A small-molecule ligand and the protein it binds are described below.
Small molecule (SMILES): OC[C@@]1(O)OC[C@H](O)[C@@H]1O

Sequence of chain 1.A:
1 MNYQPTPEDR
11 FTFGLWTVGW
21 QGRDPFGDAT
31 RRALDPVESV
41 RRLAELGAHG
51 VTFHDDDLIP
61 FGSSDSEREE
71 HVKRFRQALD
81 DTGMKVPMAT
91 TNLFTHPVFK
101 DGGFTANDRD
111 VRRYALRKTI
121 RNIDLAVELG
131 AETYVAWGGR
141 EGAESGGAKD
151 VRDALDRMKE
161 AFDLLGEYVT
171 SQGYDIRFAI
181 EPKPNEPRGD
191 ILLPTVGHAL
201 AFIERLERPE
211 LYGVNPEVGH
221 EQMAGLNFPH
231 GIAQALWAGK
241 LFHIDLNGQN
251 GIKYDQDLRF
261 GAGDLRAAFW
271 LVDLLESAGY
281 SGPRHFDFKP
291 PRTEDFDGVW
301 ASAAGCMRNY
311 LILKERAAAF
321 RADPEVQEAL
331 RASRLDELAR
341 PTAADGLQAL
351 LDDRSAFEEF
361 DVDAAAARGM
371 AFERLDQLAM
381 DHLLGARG

Sequence of chain 3.A:
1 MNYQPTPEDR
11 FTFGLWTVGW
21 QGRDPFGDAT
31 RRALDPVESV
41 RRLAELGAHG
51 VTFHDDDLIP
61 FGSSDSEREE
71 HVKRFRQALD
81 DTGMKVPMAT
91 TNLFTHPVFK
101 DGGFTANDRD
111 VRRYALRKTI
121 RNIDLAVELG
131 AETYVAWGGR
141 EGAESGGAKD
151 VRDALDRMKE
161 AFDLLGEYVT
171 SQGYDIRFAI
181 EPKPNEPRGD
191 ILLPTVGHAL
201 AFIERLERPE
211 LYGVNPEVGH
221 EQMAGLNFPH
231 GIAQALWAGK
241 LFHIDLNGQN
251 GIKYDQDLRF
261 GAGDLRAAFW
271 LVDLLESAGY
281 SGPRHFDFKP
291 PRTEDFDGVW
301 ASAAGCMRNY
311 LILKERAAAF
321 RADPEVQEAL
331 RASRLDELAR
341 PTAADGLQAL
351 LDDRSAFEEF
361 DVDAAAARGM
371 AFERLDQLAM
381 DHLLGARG

Binding-site contacts:
Ligand atom C1 contacts residue TRP137 of chain 3.A at 3.7 Å (hydrophobic).
Ligand atom O3 contacts residue HIS220 of chain 3.A at 3.7 Å.
Ligand atom C3 contacts residue CD1 of chain 3.C at 3.5 Å.
Ligand atom C3 contacts residue TRP137 of chain 3.A at 3.7 Å (hydrophobic).
Ligand atom C1 contacts residue VAL135 of chain 3.A at 4.3 Å (hydrophobic).
Ligand atom O3 contacts residue ASP287 of chain 3.A at 2.9 Å (salt-bridge).
Ligand atom O1 contacts residue TRP137 of chain 3.A at 3.6 Å.
Ligand atom O5 contacts residue HIS54 of chain 3.A at 3.6 Å.
Ligand atom O5 contacts residue CD1 of chain 3.C at 4.0 Å.
Ligand atom O1 contacts residue THR90 of chain 3.A at 4.3 Å.
Ligand atom C2 contacts residue GLU181 of chain 3.A at 3.3 Å.
Ligand atom C2 contacts residue CD1 of chain 3.C at 3.4 Å.
Ligand atom O3 contacts residue CD1 of chain 3.C at 2.5 Å.
Ligand atom O4 contacts residue TRP137 of chain 3.A at 3.6 Å.
Ligand atom C2 contacts residue TRP16 of chain 3.A at 4.3 Å (hydrophobic).
Ligand atom C4 contacts residue ASP287 of chain 3.A at 4.3 Å.
Ligand atom C2 contacts residue HIS54 of chain 3.A at 4.2 Å.
Ligand atom O5 contacts residue ASP287 of chain 3.A at 3.6 Å (salt-bridge).
Ligand atom O1 contacts residue HIS54 of chain 3.A at 2.8 Å (h-bond).
Ligand atom C2 contacts residue ASP287 of chain 3.A at 3.8 Å.
Ligand atom C5 contacts residue HIS54 of chain 3.A at 3.9 Å.
Ligand atom C5 contacts residue ASP287 of chain 3.A at 3.5 Å.
Ligand atom O2 contacts residue ASP287 of chain 3.A at 3.1 Å (salt-bridge).
Ligand atom C5 contacts residue CD1 of chain 3.C at 4.3 Å.
Ligand atom O2 contacts residue GLU181 of chain 3.A at 2.5 Å (salt-bridge).
Ligand atom O4 contacts residue PHE26 of chain 1.A at 3.6 Å.
Ligand atom C1 contacts residue HIS54 of chain 3.A at 3.7 Å.
Ligand atom O2 contacts residue CD1 of chain 3.C at 2.3 Å.
Ligand atom C1 contacts residue GLU181 of chain 3.A at 3.3 Å.
Ligand atom C5 contacts residue TRP16 of chain 3.A at 3.3 Å (hydrophobic).
Ligand atom O3 contacts residue GLU217 of chain 3.A at 3.5 Å (salt-bridge).
Ligand atom C3 contacts residue GLU181 of chain 3.A at 3.8 Å.
Ligand atom O1 contacts residue PHE94 of chain 3.A at 4.0 Å.
Ligand atom O3 contacts residue GLU181 of chain 3.A at 3.2 Å (salt-bridge).
Ligand atom O2 contacts residue TRP16 of chain 3.A at 4.3 Å.
Ligand atom C4 contacts residue TRP137 of chain 3.A at 3.6 Å (hydrophobic).
Ligand atom C4 contacts residue HIS54 of chain 3.A at 4.3 Å.
Ligand atom C3 contacts residue ASP287 of chain 3.A at 3.8 Å.
Ligand atom O2 contacts residue ASP245 of chain 3.A at 3.0 Å (salt-bridge).
Ligand atom O5 contacts residue TRP16 of chain 3.A at 3.2 Å.